Binding-site contacts:
Ligand atom O5 contacts residue ASN22 of chain 1.E at 2.3 Å (h-bond).
Ligand atom C1 contacts residue ASN22 of chain 1.E at 1.4 Å.
Ligand atom O6 contacts residue ASN22 of chain 1.E at 4.3 Å.
Ligand atom C3 contacts residue ASN22 of chain 1.E at 3.8 Å.
Ligand atom N2 contacts residue ASN22 of chain 1.E at 3.0 Å (h-bond).
Ligand atom C5 contacts residue ASN22 of chain 1.E at 3.6 Å.
Ligand atom C2 contacts residue ASN22 of chain 1.E at 2.5 Å.
Ligand atom C7 contacts residue ASN22 of chain 1.E at 3.1 Å.
Ligand atom C4 contacts residue ASN22 of chain 1.E at 4.2 Å.
Ligand atom O7 contacts residue ASN22 of chain 1.E at 2.8 Å (h-bond).

This protein binds this small molecule.
Small molecule (SMILES): CC(=O)N[C@@H]1[C@@H](O)[C@H](O)[C@@H](CO)O[C@H]1O

Sequence of chain 1.E:
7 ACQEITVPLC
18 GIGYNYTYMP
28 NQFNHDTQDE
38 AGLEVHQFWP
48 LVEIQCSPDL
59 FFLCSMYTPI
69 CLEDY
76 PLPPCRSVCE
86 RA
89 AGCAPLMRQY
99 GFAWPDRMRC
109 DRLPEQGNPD